Sequence of chain 1.G:
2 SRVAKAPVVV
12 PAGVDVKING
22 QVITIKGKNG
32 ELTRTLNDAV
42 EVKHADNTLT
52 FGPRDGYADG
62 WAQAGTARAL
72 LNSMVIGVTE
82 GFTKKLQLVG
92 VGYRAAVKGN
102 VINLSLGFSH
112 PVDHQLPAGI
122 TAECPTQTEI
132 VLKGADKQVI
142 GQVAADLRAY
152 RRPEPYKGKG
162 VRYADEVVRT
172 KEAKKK

Sequence of chain 1.N:
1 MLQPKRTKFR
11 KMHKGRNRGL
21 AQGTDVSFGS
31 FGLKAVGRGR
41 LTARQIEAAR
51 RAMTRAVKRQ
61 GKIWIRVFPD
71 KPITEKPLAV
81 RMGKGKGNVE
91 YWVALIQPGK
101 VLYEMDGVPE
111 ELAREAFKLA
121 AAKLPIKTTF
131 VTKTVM

Binding-site contacts:
Ligand atom OAH contacts residue THR54 of chain 1.N at 4.2 Å.
Ligand atom CCX contacts residue LYS175 of chain 1.G at 3.7 Å.
Ligand atom CLAG contacts residue ARG51 of chain 1.N at 4.2 Å.
Ligand atom CAA contacts residue ARG51 of chain 1.N at 4.4 Å.
Ligand atom CDE contacts residue ARG55 of chain 1.N at 3.4 Å.
Ligand atom CAF contacts residue ARG51 of chain 1.N at 4.2 Å.
Ligand atom CLAG contacts residue ARG55 of chain 1.N at 4.1 Å.
Ligand atom CCZ contacts residue LYS175 of chain 1.G at 3.0 Å.
Ligand atom CDE contacts residue ARG59 of chain 1.N at 4.0 Å.
Ligand atom CLAG contacts residue THR54 of chain 1.N at 3.2 Å.
Ligand atom CCW contacts residue LYS175 of chain 1.G at 3.0 Å.
Ligand atom CDG contacts residue ARG55 of chain 1.N at 2.9 Å.
Ligand atom OCP contacts residue LYS175 of chain 1.G at 3.9 Å.
Ligand atom CAF contacts residue ARG59 of chain 1.N at 4.4 Å.
Ligand atom CCO contacts residue LYS175 of chain 1.G at 3.2 Å.
Ligand atom ODD contacts residue ARG55 of chain 1.N at 3.4 Å.
Ligand atom CCV contacts residue LYS175 of chain 1.G at 4.1 Å.
Ligand atom CAR contacts residue ARG55 of chain 1.N at 4.4 Å.

The protein below binds the small molecule below.
Small molecule (SMILES): COC[C@H]1O[C@@H](O[C@@H]2OC[C@@H]3O[C@]4(O[C@H]3[C@H]2OC(=O)C(C)C)O[C@H](C)[C@](O)([C@H](C)O)[C@@H]2OCO[C@H]24)[C@@H](OC)[C@@H](O)[C@@H]1O[C@@H]1O[C@H](C)[C@H](OC)[C@H](O[C@H]2C[C@@]3(C)O[C@@]4(C[C@@H](O)[C@H](O[C@H]5C[C@@H](O)[C@H](OC(=O)c6c(C)c(Cl)c(O)c(Cl)c6OC)[C@@H](C)O5)[C@@H](C)O4)O[C@@H]3[C@@H](C)O2)[C@H]1O